Sequence of chain 2.A:
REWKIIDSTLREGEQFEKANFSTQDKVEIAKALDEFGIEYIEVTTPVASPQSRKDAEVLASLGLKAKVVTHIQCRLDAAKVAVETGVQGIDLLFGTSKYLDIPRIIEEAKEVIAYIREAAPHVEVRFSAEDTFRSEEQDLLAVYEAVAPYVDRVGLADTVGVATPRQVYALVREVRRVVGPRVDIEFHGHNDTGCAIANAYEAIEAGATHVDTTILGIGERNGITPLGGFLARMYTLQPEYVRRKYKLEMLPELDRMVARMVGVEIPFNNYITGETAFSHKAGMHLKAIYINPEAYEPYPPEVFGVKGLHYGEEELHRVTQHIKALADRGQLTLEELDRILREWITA

The protein below binds the small molecule below.
Small molecule (SMILES): N[C@@H](CCCC[NH3+])C(=O)O

Sequence of chain 1.A:
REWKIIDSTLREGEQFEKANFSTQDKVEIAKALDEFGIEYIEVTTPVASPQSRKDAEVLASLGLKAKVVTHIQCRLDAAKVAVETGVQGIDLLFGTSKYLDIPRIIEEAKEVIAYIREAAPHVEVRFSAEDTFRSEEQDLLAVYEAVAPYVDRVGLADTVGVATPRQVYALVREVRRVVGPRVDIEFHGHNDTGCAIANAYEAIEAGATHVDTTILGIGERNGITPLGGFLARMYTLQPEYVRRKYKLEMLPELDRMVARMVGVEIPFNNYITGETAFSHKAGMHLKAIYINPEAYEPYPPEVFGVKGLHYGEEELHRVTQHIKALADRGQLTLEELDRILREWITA

Binding-site contacts:
Ligand atom O contacts residue HIS197 of chain 2.A at 3.2 Å (h-bond).
Ligand atom O contacts residue THR166 of chain 2.A at 3.6 Å.
Ligand atom N contacts residue TYR297 of chain 1.A at 3.7 Å.
Ligand atom CE contacts residue SER135 of chain 2.A at 3.5 Å.
Ligand atom CG contacts residue ALA164 of chain 2.A at 4.0 Å (hydrophobic).
Ligand atom N contacts residue HIS195 of chain 2.A at 3.3 Å (h-bond).
Ligand atom O contacts residue HIS195 of chain 2.A at 3.1 Å (h-bond).
Ligand atom N contacts residue HIS197 of chain 2.A at 4.2 Å.
Ligand atom NZ contacts residue ARG133 of chain 2.A at 4.2 Å.
Ligand atom CE contacts residue LEU94 of chain 2.A at 3.8 Å (hydrophobic).
Ligand atom CA contacts residue ARG12 of chain 2.A at 3.6 Å.
Ligand atom OXT contacts residue ALA164 of chain 2.A at 4.0 Å.
Ligand atom CA contacts residue CO1 of chain 2.B at 3.0 Å.
Ligand atom OXT contacts residue CO1 of chain 2.B at 4.1 Å.
Ligand atom CA contacts residue TYR297 of chain 1.A at 4.0 Å (hydrophobic).
Ligand atom C contacts residue THR166 of chain 2.A at 3.5 Å.
Ligand atom C contacts residue TYR297 of chain 1.A at 4.1 Å (hydrophobic).
Ligand atom O contacts residue GLU13 of chain 2.A at 4.2 Å.
Ligand atom N contacts residue ARG12 of chain 2.A at 3.5 Å (salt-bridge).
Ligand atom OXT contacts residue THR166 of chain 2.A at 2.6 Å (h-bond).
Ligand atom CA contacts residue HIS195 of chain 2.A at 3.6 Å.
Ligand atom NZ contacts residue SER135 of chain 2.A at 3.1 Å (h-bond).
Ligand atom CB contacts residue HIS195 of chain 2.A at 3.4 Å.
Ligand atom CE contacts residue ASP92 of chain 2.A at 3.2 Å.
Ligand atom CD contacts residue ALA164 of chain 2.A at 4.0 Å (hydrophobic).
Ligand atom C contacts residue HIS195 of chain 2.A at 3.6 Å.
Ligand atom NZ contacts residue GLU193 of chain 2.A at 3.5 Å (salt-bridge).
Ligand atom CG contacts residue LEU94 of chain 2.A at 4.2 Å (hydrophobic).
Ligand atom N contacts residue GLU13 of chain 2.A at 2.9 Å (salt-bridge).
Ligand atom CB contacts residue ARG12 of chain 2.A at 3.5 Å.
Ligand atom CD contacts residue ARG12 of chain 2.A at 4.0 Å.
Ligand atom O contacts residue CO1 of chain 2.B at 2.1 Å.
Ligand atom CD contacts residue HIS195 of chain 2.A at 3.9 Å.
Ligand atom NZ contacts residue ASP92 of chain 2.A at 2.6 Å (salt-bridge).
Ligand atom N contacts residue CO1 of chain 2.B at 2.1 Å.
Ligand atom CB contacts residue CO1 of chain 2.B at 3.8 Å.
Ligand atom CG contacts residue ARG12 of chain 2.A at 3.5 Å.
Ligand atom CG contacts residue HIS195 of chain 2.A at 4.2 Å.
Ligand atom OXT contacts residue GLU137 of chain 2.A at 4.2 Å.
Ligand atom C contacts residue CO1 of chain 2.B at 2.9 Å.